Binding-site contacts:
Ligand atom C12 contacts residue TRP164 of chain 1.H at 3.9 Å (hydrophobic).
Ligand atom C13 contacts residue TYR212 of chain 1.H at 3.2 Å (hydrophobic).
Ligand atom C15 contacts residue VAL165 of chain 1.H at 3.9 Å (hydrophobic).
Ligand atom C9 contacts residue CYS207 of chain 1.H at 3.7 Å (hydrophobic).
Ligand atom C6 contacts residue TYR110 of chain 1.H at 3.5 Å (hydrophobic).
Ligand atom C17 contacts residue ILE135 of chain 1.I at 3.9 Å (hydrophobic).
Ligand atom C6 contacts residue TRP164 of chain 1.H at 3.6 Å (hydrophobic).
Ligand atom C2 contacts residue TRP164 of chain 1.H at 3.3 Å (hydrophobic).
Ligand atom N3 contacts residue ILE135 of chain 1.I at 3.9 Å.
Ligand atom C13 contacts residue VAL165 of chain 1.H at 3.9 Å (hydrophobic).
Ligand atom C16 contacts residue VAL125 of chain 1.I at 3.7 Å (hydrophobic).
Ligand atom C8 contacts residue TYR212 of chain 1.H at 4.0 Å (hydrophobic).
Ligand atom N7 contacts residue TYR110 of chain 1.H at 2.8 Å (h-bond).
Ligand atom C9 contacts residue TYR205 of chain 1.H at 3.8 Å (hydrophobic).
Ligand atom C4 contacts residue TRP164 of chain 1.H at 3.4 Å (hydrophobic).
Ligand atom O1 contacts residue TRP164 of chain 1.H at 3.5 Å.
Ligand atom C5 contacts residue TRP164 of chain 1.H at 3.8 Å (hydrophobic).
Ligand atom C4 contacts residue ILE135 of chain 1.I at 3.9 Å (hydrophobic).
Ligand atom C14 contacts residue VAL165 of chain 1.H at 3.8 Å (hydrophobic).
Ligand atom C11 contacts residue TRP164 of chain 1.H at 3.5 Å (hydrophobic).
Ligand atom C15 contacts residue VAL125 of chain 1.I at 3.6 Å (hydrophobic).
Ligand atom C8 contacts residue TYR205 of chain 1.H at 3.5 Å (hydrophobic).
Ligand atom C5 contacts residue TYR72 of chain 1.I at 4.0 Å (hydrophobic).
Ligand atom C8 contacts residue TYR110 of chain 1.H at 3.5 Å (hydrophobic).
Ligand atom C10 contacts residue CYS207 of chain 1.H at 4.0 Å (hydrophobic).
Ligand atom C11 contacts residue CYS207 of chain 1.H at 3.7 Å (hydrophobic).
Ligand atom C12 contacts residue CYS207 of chain 1.H at 3.7 Å (hydrophobic).
Ligand atom C12 contacts residue TYR212 of chain 1.H at 3.2 Å (hydrophobic).
Ligand atom C2 contacts residue ILE135 of chain 1.I at 3.8 Å (hydrophobic).
Ligand atom O1 contacts residue ILE135 of chain 1.I at 3.4 Å.
Ligand atom N7 contacts residue TRP164 of chain 1.H at 2.8 Å (h-bond).
Ligand atom C12 contacts residue CYS208 of chain 1.H at 3.7 Å (hydrophobic).
Ligand atom C8 contacts residue TRP164 of chain 1.H at 3.7 Å (hydrophobic).
Ligand atom O18 contacts residue VAL125 of chain 1.I at 3.3 Å.
Ligand atom C16 contacts residue MET133 of chain 1.I at 3.8 Å (hydrophobic).
Ligand atom C17 contacts residue MET133 of chain 1.I at 3.8 Å (hydrophobic).
Ligand atom C10 contacts residue TYR205 of chain 1.H at 3.9 Å (hydrophobic).
Ligand atom O1 contacts residue VAL165 of chain 1.H at 3.8 Å.
Ligand atom C14 contacts residue TRP164 of chain 1.H at 3.8 Å (hydrophobic).
Ligand atom N3 contacts residue TRP164 of chain 1.H at 3.1 Å (h-bond).

Sequence of chain 1.I:
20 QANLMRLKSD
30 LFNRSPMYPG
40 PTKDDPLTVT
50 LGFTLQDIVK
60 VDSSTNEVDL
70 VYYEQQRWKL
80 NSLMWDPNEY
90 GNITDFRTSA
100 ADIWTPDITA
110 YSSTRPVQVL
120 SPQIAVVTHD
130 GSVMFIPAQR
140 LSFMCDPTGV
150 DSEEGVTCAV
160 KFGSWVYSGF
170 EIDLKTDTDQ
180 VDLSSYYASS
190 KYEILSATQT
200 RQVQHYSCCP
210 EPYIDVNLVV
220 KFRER

The small molecule below binds the protein below.
Small molecule (SMILES): O=c1c(CCCO)ccc2n1C[C@@H]1CNC[C@H]2C1

Sequence of chain 1.H:
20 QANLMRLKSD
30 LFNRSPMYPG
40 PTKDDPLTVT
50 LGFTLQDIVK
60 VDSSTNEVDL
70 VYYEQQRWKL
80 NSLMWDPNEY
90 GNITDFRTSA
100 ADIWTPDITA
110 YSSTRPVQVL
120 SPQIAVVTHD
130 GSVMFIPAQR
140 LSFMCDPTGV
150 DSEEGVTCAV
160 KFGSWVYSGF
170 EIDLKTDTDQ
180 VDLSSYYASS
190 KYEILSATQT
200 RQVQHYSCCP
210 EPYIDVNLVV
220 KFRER